Sequence of chain 1.B:
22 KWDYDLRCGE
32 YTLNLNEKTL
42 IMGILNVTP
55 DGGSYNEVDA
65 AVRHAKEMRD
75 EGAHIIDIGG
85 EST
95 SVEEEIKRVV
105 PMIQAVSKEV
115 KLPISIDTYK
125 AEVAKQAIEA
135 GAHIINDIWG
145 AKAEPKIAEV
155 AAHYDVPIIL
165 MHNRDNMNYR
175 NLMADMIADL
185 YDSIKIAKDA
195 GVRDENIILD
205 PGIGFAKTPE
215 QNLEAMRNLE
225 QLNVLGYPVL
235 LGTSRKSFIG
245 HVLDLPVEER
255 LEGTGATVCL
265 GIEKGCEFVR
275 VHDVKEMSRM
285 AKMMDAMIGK

Binding-site contacts:
Ligand atom N5 contacts residue PHE209 of chain 1.B at 3.3 Å.
Ligand atom C6 contacts residue LYS240 of chain 1.B at 4.0 Å.
Ligand atom C7 contacts residue ASP121 of chain 1.B at 3.5 Å.
Ligand atom C4 contacts residue ASP204 of chain 1.B at 3.6 Å.
Ligand atom C10 contacts residue PHE209 of chain 1.B at 3.8 Å (hydrophobic).
Ligand atom N2 contacts residue ASN140 of chain 1.B at 2.7 Å (h-bond).
Ligand atom N2 contacts residue ASP204 of chain 1.B at 2.8 Å (salt-bridge).
Ligand atom O4 contacts residue GLY236 of chain 1.B at 3.0 Å (h-bond).
Ligand atom N8 contacts residue ARG274 of chain 1.B at 3.2 Å (salt-bridge).
Ligand atom C4 contacts residue PHE209 of chain 1.B at 3.9 Å (hydrophobic).
Ligand atom N8 contacts residue ASP121 of chain 1.B at 2.8 Å (salt-bridge).
Ligand atom C6 contacts residue PHE209 of chain 1.B at 3.5 Å (hydrophobic).
Ligand atom C9 contacts residue ARG274 of chain 1.B at 3.5 Å.
Ligand atom O4 contacts residue LYS240 of chain 1.B at 3.0 Å (salt-bridge).
Ligand atom C4 contacts residue LYS240 of chain 1.B at 3.8 Å.
Ligand atom C6A contacts residue PHE209 of chain 1.B at 3.8 Å (hydrophobic).
Ligand atom C6 contacts residue ARG274 of chain 1.B at 3.6 Å.
Ligand atom O4 contacts residue PHE209 of chain 1.B at 3.6 Å.
Ligand atom N3 contacts residue ASP204 of chain 1.B at 2.5 Å (salt-bridge).
Ligand atom C6A contacts residue POP1 of chain 1.K at 2.7 Å.
Ligand atom C10 contacts residue ARG274 of chain 1.B at 3.6 Å.
Ligand atom C2 contacts residue ARG274 of chain 1.B at 3.8 Å.
Ligand atom C2 contacts residue ASN140 of chain 1.B at 3.6 Å.
Ligand atom C6 contacts residue POP1 of chain 1.K at 3.5 Å.
Ligand atom C10 contacts residue LYS240 of chain 1.B at 3.9 Å.
Ligand atom N1 contacts residue ILE142 of chain 1.B at 3.7 Å.
Ligand atom N2 contacts residue LEU234 of chain 1.B at 3.6 Å.
Ligand atom N3 contacts residue MET165 of chain 1.B at 3.9 Å.
Ligand atom O4 contacts residue ASP204 of chain 1.B at 3.9 Å.
Ligand atom C6A contacts residue LYS240 of chain 1.B at 3.8 Å.
Ligand atom N8 contacts residue ILE142 of chain 1.B at 3.7 Å.
Ligand atom C7 contacts residue ARG274 of chain 1.B at 3.2 Å.
Ligand atom C9 contacts residue ASP121 of chain 1.B at 3.8 Å.
Ligand atom C9 contacts residue ILE142 of chain 1.B at 3.8 Å (hydrophobic).
Ligand atom C7 contacts residue POP1 of chain 1.K at 3.4 Å.
Ligand atom C2 contacts residue ASP204 of chain 1.B at 3.1 Å.
Ligand atom N5 contacts residue LYS240 of chain 1.B at 3.1 Å (salt-bridge).
Ligand atom N5 contacts residue ARG274 of chain 1.B at 3.5 Å (salt-bridge).
Ligand atom N1 contacts residue ARG274 of chain 1.B at 3.6 Å.
Ligand atom N1 contacts residue ASN140 of chain 1.B at 3.3 Å (h-bond).

The small molecule below binds the protein below.
Small molecule (SMILES): C=C1CN=c2nc(N)[nH]c(=O)c2=N1